Sequence of chain 49.V:
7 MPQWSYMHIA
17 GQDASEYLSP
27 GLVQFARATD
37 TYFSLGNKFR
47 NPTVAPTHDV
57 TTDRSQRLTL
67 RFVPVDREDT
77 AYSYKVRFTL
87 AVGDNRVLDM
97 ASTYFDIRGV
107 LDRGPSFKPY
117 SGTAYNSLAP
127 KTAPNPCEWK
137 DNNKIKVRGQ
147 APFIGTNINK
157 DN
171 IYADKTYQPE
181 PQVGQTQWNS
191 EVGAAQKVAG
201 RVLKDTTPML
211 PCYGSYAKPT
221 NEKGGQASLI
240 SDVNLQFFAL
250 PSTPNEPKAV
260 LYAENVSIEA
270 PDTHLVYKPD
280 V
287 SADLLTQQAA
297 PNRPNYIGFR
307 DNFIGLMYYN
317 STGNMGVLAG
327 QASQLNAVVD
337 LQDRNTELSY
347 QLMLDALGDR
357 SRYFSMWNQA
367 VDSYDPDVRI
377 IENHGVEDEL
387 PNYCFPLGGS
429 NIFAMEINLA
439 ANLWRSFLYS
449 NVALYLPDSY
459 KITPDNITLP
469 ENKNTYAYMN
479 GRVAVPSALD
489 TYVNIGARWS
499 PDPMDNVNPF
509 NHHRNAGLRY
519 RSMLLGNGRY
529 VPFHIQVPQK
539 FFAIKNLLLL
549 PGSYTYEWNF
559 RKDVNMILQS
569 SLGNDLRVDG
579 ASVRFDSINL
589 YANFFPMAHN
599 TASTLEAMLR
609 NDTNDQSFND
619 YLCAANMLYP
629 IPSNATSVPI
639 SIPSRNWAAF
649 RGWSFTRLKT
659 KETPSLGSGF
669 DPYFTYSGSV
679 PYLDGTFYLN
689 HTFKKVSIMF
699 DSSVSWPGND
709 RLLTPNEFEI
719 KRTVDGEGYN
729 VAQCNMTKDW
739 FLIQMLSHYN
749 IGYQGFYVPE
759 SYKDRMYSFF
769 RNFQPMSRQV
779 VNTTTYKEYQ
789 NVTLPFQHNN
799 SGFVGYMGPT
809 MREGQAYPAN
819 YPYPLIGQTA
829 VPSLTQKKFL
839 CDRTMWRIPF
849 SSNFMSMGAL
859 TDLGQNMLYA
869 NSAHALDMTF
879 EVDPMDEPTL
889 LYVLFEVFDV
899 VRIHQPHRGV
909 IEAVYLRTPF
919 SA

Binding-site contacts:
Ligand atom CA contacts residue ASN617 of chain 49.T at 4.2 Å.
Ligand atom CB contacts residue PHE896 of chain 49.T at 3.9 Å (hydrophobic).
Ligand atom CD contacts residue ASN617 of chain 49.T at 2.8 Å.
Ligand atom N contacts residue ASN617 of chain 49.T at 2.8 Å (h-bond).
Ligand atom O contacts residue TYR619 of chain 49.T at 3.9 Å.
Ligand atom CG contacts residue PHE896 of chain 49.T at 3.4 Å (hydrophobic).
Ligand atom CD2 contacts residue GLU894 of chain 49.T at 4.2 Å.
Ligand atom C contacts residue TYR619 of chain 49.T at 3.4 Å (hydrophobic).
Ligand atom CE1 contacts residue LEU348 of chain 49.T at 4.0 Å (hydrophobic).
Ligand atom CG contacts residue GLU894 of chain 49.T at 3.8 Å.
Ligand atom O contacts residue ARG649 of chain 49.T at 3.2 Å (salt-bridge).
Ligand atom CB contacts residue TYR619 of chain 49.T at 3.1 Å (hydrophobic).
Ligand atom N contacts residue TYR619 of chain 49.T at 3.7 Å.
Ligand atom ND1 contacts residue GLU894 of chain 49.T at 3.9 Å.
Ligand atom CA contacts residue ARG649 of chain 49.T at 3.9 Å.
Ligand atom C contacts residue ASN617 of chain 49.T at 4.2 Å.
Ligand atom CA contacts residue CYS621 of chain 49.T at 3.1 Å (hydrophobic).
Ligand atom CB contacts residue ARG649 of chain 49.T at 3.8 Å.
Ligand atom CG contacts residue ASN617 of chain 49.T at 3.6 Å.
Ligand atom C contacts residue ARG649 of chain 49.T at 4.2 Å.
Ligand atom CB contacts residue ARG649 of chain 49.T at 3.6 Å.
Ligand atom CD contacts residue CYS621 of chain 49.T at 4.2 Å (hydrophobic).
Ligand atom CD2 contacts residue ARG845 of chain 49.T at 3.8 Å.
Ligand atom C contacts residue ARG649 of chain 49.T at 3.8 Å.
Ligand atom CB contacts residue CYS621 of chain 49.T at 3.7 Å (hydrophobic).
Ligand atom ND1 contacts residue LEU348 of chain 49.T at 4.2 Å.
Ligand atom CA contacts residue ARG649 of chain 49.T at 4.0 Å.
Ligand atom CA contacts residue TYR619 of chain 49.T at 3.6 Å (hydrophobic).
Ligand atom N contacts residue TYR619 of chain 49.T at 3.4 Å.
Ligand atom CG contacts residue ARG46 of chain 49.V at 3.7 Å.
Ligand atom N contacts residue ASP618 of chain 49.T at 3.5 Å (salt-bridge).
Ligand atom CB contacts residue TYR619 of chain 49.T at 4.0 Å (hydrophobic).
Ligand atom CE1 contacts residue GLU894 of chain 49.T at 4.3 Å.
Ligand atom N contacts residue ARG649 of chain 49.T at 3.8 Å.
Ligand atom N contacts residue CYS621 of chain 49.T at 3.2 Å (h-bond).
Ligand atom CA contacts residue TYR619 of chain 49.T at 3.8 Å (hydrophobic).
Ligand atom O contacts residue ARG845 of chain 49.T at 4.2 Å.
Ligand atom CB contacts residue GLU894 of chain 49.T at 4.2 Å.
Ligand atom CE1 contacts residue MET843 of chain 49.T at 4.1 Å (hydrophobic).
Ligand atom CD contacts residue ARG46 of chain 49.V at 3.9 Å.

Sequence of chain 49.T:
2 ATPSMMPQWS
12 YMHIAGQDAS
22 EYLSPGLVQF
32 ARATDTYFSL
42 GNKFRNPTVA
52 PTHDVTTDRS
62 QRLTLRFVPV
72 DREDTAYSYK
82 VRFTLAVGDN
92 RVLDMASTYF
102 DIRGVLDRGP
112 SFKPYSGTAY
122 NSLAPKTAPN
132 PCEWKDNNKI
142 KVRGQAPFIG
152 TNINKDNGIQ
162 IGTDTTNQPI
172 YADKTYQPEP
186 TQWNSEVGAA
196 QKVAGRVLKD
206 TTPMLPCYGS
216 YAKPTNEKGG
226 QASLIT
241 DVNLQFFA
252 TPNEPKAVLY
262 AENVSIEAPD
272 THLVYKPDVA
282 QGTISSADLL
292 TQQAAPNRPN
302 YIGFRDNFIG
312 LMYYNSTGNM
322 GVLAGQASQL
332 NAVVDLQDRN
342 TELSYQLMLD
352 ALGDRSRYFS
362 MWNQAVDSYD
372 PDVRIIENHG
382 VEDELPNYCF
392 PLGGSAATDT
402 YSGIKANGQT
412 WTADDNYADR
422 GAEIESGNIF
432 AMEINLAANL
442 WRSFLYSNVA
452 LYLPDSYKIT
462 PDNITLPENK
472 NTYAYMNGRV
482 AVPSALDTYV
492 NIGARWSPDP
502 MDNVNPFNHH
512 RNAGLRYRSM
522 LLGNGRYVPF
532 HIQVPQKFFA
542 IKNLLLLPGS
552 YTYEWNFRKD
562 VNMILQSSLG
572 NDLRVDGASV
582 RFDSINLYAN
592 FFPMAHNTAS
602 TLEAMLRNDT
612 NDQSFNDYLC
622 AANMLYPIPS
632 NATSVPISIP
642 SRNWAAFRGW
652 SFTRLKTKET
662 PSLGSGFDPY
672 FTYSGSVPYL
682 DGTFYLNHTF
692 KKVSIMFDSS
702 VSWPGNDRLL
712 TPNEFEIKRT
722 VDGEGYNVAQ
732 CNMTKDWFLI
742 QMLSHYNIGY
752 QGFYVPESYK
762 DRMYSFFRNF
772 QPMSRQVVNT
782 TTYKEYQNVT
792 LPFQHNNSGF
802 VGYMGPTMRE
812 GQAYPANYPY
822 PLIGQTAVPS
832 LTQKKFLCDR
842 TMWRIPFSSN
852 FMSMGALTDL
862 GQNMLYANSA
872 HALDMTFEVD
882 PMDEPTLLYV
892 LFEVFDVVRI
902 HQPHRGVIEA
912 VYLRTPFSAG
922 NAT

The protein below binds the small molecule below.
Small molecule (SMILES): NC(N)=NCCC[C@H](NC(=O)[C@@H]1CCCN1)C(=O)N[C@H](C=O)Cc1cnc[nH]1